Sequence of chain 1.A:
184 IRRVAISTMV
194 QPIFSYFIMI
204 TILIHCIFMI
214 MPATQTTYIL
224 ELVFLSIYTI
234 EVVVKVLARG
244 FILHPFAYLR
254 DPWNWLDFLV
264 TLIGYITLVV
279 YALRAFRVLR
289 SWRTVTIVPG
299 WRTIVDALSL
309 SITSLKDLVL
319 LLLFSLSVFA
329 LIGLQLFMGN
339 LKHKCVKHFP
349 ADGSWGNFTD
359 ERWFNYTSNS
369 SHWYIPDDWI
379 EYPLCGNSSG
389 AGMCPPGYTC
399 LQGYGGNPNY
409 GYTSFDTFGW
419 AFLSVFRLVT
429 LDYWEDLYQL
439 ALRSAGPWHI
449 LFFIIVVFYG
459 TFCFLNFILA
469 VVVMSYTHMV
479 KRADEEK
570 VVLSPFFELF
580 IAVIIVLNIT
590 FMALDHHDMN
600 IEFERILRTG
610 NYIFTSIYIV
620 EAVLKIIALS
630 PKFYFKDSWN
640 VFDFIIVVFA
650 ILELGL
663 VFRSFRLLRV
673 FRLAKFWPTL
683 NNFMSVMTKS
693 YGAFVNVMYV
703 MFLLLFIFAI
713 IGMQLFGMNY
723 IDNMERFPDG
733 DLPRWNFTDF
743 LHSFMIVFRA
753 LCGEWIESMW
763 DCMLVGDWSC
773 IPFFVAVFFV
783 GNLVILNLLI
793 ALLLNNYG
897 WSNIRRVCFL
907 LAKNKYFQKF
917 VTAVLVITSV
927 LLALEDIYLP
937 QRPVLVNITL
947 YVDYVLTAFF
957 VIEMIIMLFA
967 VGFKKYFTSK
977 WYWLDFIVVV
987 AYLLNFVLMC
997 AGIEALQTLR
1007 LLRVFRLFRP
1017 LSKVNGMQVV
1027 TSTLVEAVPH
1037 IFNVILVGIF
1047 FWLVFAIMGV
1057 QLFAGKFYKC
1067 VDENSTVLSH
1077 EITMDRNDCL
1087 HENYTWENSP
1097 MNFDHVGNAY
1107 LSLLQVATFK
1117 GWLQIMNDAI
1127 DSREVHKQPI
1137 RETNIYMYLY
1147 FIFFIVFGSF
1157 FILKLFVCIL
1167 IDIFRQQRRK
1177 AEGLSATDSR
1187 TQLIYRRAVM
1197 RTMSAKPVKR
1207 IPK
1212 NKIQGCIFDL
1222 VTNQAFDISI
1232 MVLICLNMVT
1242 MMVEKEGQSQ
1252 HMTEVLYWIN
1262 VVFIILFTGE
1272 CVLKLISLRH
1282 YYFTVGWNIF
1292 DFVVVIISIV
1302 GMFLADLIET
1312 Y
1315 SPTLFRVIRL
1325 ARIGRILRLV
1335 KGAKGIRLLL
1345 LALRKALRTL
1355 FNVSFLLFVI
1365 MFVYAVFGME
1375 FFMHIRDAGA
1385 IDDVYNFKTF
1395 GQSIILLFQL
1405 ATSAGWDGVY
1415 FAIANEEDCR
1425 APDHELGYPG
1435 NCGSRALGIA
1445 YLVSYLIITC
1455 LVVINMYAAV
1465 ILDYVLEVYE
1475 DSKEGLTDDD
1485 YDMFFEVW

Binding-site contacts:
Ligand atom O4 contacts residue ASP358 of chain 1.A at 3.5 Å (salt-bridge).
Ligand atom O6 contacts residue GLN400 of chain 1.A at 4.0 Å.
Ligand atom C6 contacts residue ASP358 of chain 1.A at 3.7 Å.
Ligand atom O4 contacts residue CYS398 of chain 1.A at 4.2 Å.
Ligand atom C2 contacts residue CYS398 of chain 1.A at 4.0 Å (hydrophobic).
Ligand atom O3 contacts residue CYS398 of chain 1.A at 3.9 Å.
Ligand atom O3 contacts residue THR397 of chain 1.A at 3.6 Å.
Ligand atom C5 contacts residue ASP358 of chain 1.A at 3.5 Å.
Ligand atom N2 contacts residue LEU399 of chain 1.A at 3.5 Å.
Ligand atom C1 contacts residue ASN385 of chain 1.A at 3.0 Å.
Ligand atom O6 contacts residue ASP358 of chain 1.A at 3.6 Å.
Ligand atom C7 contacts residue THR397 of chain 1.A at 4.2 Å.
Ligand atom C4 contacts residue TRP361 of chain 1.A at 4.1 Å (hydrophobic).
Ligand atom C1 contacts residue ASP358 of chain 1.A at 3.5 Å.
Ligand atom C4 contacts residue CYS398 of chain 1.A at 3.3 Å (hydrophobic).
Ligand atom C5 contacts residue ASN385 of chain 1.A at 3.9 Å.
Ligand atom C2 contacts residue ASP358 of chain 1.A at 3.5 Å.
Ligand atom C4 contacts residue ASP358 of chain 1.A at 3.4 Å.
Ligand atom C8 contacts residue THR397 of chain 1.A at 3.1 Å.
Ligand atom O5 contacts residue PHE356 of chain 1.A at 4.0 Å.
Ligand atom O5 contacts residue CYS398 of chain 1.A at 3.7 Å.
Ligand atom O2 contacts residue ASP358 of chain 1.A at 2.6 Å (salt-bridge).
Ligand atom C1 contacts residue LEU399 of chain 1.A at 4.1 Å (hydrophobic).
Ligand atom C1 contacts residue THR397 of chain 1.A at 4.2 Å.
Ligand atom O5 contacts residue ASN385 of chain 1.A at 2.9 Å (h-bond).
Ligand atom C8 contacts residue LEU399 of chain 1.A at 3.9 Å (hydrophobic).
Ligand atom C6 contacts residue GLN400 of chain 1.A at 3.9 Å.
Ligand atom C5 contacts residue CYS398 of chain 1.A at 3.8 Å (hydrophobic).
Ligand atom C8 contacts residue TYR402 of chain 1.A at 4.2 Å (hydrophobic).
Ligand atom O6 contacts residue ASN385 of chain 1.A at 3.6 Å.
Ligand atom O3 contacts residue TRP361 of chain 1.A at 4.2 Å.
Ligand atom C3 contacts residue CYS398 of chain 1.A at 3.9 Å (hydrophobic).
Ligand atom O2 contacts residue PHE356 of chain 1.A at 3.0 Å.
Ligand atom O2 contacts residue TRP361 of chain 1.A at 3.1 Å.
Ligand atom C7 contacts residue LEU399 of chain 1.A at 4.1 Å (hydrophobic).
Ligand atom O3 contacts residue LEU399 of chain 1.A at 3.5 Å.
Ligand atom O5 contacts residue ASP358 of chain 1.A at 2.9 Å (salt-bridge).
Ligand atom C3 contacts residue ASP358 of chain 1.A at 4.0 Å.
Ligand atom C8 contacts residue TRP361 of chain 1.A at 4.2 Å (hydrophobic).
Ligand atom C6 contacts residue CYS398 of chain 1.A at 3.9 Å (hydrophobic).

A protein and the small-molecule ligand that binds it are described below.
Small molecule (SMILES): CC(=O)N[C@H]1[C@H](O[C@H]2[C@H](O)[C@@H](CO)OC[C@@H]2NC(C)=O)O[C@H](CO)[C@@H](O)[C@@H]1O[C@@H]1O[C@H](CO[C@@H]2O[C@H](CO)[C@@H](O)[C@H](O)[C@@H]2O)[C@@H](O)[C@H](O[C@@H]2O[C@H](CO)[C@@H](O)[C@H](O)[C@@H]2O)[C@@H]1O